Sequence of chain 1.B:
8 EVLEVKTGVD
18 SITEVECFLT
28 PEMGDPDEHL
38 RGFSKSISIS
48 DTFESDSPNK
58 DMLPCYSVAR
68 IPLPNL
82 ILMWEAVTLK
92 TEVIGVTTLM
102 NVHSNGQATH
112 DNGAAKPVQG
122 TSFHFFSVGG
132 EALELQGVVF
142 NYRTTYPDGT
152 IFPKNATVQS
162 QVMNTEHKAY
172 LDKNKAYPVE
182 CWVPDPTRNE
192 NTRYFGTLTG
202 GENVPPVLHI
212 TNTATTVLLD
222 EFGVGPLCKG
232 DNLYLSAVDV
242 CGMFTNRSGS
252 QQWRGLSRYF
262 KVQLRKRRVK

Binding-site contacts:
Ligand atom O9 contacts residue LYS42 of chain 1.B at 3.4 Å.
Ligand atom C8 contacts residue SER43 of chain 1.B at 3.8 Å.
Ligand atom C2 contacts residue ARG248 of chain 1.B at 3.8 Å.
Ligand atom C11 contacts residue ASN247 of chain 1.B at 3.6 Å.
Ligand atom C11 contacts residue PHE50 of chain 1.C at 3.6 Å (hydrophobic).
Ligand atom C9 contacts residue GLN253 of chain 1.B at 3.8 Å.
Ligand atom O1B contacts residue SER43 of chain 1.B at 3.9 Å.
Ligand atom O6 contacts residue SER249 of chain 1.B at 3.8 Å.
Ligand atom C4 contacts residue ASN247 of chain 1.B at 3.7 Å.
Ligand atom C11 contacts residue GLN253 of chain 1.B at 3.3 Å.
Ligand atom O4 contacts residue ARG248 of chain 1.B at 3.6 Å.
Ligand atom C6 contacts residue GLN253 of chain 1.B at 3.9 Å.
Ligand atom O7 contacts residue ASN106 of chain 1.B at 3.0 Å (h-bond).
Ligand atom O1A contacts residue SER249 of chain 1.B at 2.6 Å (h-bond).
Ligand atom O10 contacts residue LEU37 of chain 1.B at 3.6 Å.
Ligand atom O4 contacts residue ASN247 of chain 1.B at 3.9 Å.
Ligand atom C8 contacts residue ASP48 of chain 1.C at 3.4 Å.
Ligand atom O9 contacts residue SER43 of chain 1.B at 2.9 Å (h-bond).
Ligand atom C5 contacts residue ASN247 of chain 1.B at 3.8 Å.
Ligand atom C1 contacts residue SER249 of chain 1.B at 3.6 Å.
Ligand atom C10 contacts residue GLN253 of chain 1.B at 3.5 Å.
Ligand atom O1B contacts residue SER251 of chain 1.B at 2.7 Å (h-bond).
Ligand atom O1B contacts residue SER249 of chain 1.B at 3.7 Å.
Ligand atom C9 contacts residue SER43 of chain 1.B at 3.7 Å.
Ligand atom C6 contacts residue ASN247 of chain 1.B at 3.9 Å.
Ligand atom O7 contacts residue ARG248 of chain 1.B at 3.7 Å.
Ligand atom C11 contacts residue LEU37 of chain 1.B at 3.8 Å (hydrophobic).
Ligand atom O4 contacts residue ASN106 of chain 1.B at 3.3 Å (h-bond).
Ligand atom C1 contacts residue SER251 of chain 1.B at 3.4 Å.
Ligand atom N5 contacts residue ASN247 of chain 1.B at 2.9 Å (h-bond).
Ligand atom C10 contacts residue ASN247 of chain 1.B at 3.7 Å.
Ligand atom O1A contacts residue ASN247 of chain 1.B at 3.8 Å.
Ligand atom C7 contacts residue GLN253 of chain 1.B at 3.6 Å.
Ligand atom C7 contacts residue ASN106 of chain 1.B at 3.7 Å.
Ligand atom O8 contacts residue SER43 of chain 1.B at 2.6 Å (h-bond).
Ligand atom O3 contacts residue ARG248 of chain 1.B at 3.5 Å.
Ligand atom O1A contacts residue SER251 of chain 1.B at 3.3 Å (h-bond).
Ligand atom C8 contacts residue ASN106 of chain 1.B at 3.6 Å.
Ligand atom O7 contacts residue LEU37 of chain 1.B at 3.7 Å.
Ligand atom N5 contacts residue GLN253 of chain 1.B at 3.4 Å (h-bond).

The small molecule below binds the protein below.
Small molecule (SMILES): CC(=O)N[C@H]1[C@H](O[C@H]2[C@@H](O)[C@@H](CO)O[C@@H](O[C@H]3[C@H](O)[C@@H](O)[C@H](O)O[C@@H]3CO)[C@@H]2O)O[C@H](CO)[C@@H](O[C@@H]2O[C@H](CO[C@]3(C(=O)O)C[C@H](O)[C@@H](NC(C)=O)[C@H]([C@H](O)[C@H](O)CO)O3)[C@H](O)[C@H](O)[C@H]2O)[C@@H]1O

Sequence of chain 1.C:
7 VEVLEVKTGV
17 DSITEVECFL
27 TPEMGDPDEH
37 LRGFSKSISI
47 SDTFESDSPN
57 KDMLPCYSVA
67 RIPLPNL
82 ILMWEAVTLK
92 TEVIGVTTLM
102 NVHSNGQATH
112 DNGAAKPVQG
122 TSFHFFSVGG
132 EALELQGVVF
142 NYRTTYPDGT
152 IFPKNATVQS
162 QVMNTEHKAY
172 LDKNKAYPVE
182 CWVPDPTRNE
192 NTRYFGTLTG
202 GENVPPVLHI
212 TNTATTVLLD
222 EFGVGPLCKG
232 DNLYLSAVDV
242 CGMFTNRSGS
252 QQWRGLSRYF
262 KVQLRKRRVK